Binding-site contacts:
Ligand atom CAA contacts residue VAL179 of chain 21.A at 3.2 Å (hydrophobic).
Ligand atom CAO contacts residue PHE135 of chain 21.A at 3.8 Å (hydrophobic).
Ligand atom CAZ contacts residue TRP203 of chain 21.A at 3.5 Å (hydrophobic).
Ligand atom OAD contacts residue ALA275 of chain 21.A at 3.2 Å.
Ligand atom OAE contacts residue ASP112 of chain 21.A at 3.6 Å.
Ligand atom NAC contacts residue ASP112 of chain 21.A at 2.5 Å (salt-bridge).
Ligand atom CAP contacts residue ILE111 of chain 21.A at 3.8 Å (hydrophobic).
Ligand atom CAJ contacts residue PHE155 of chain 21.A at 3.7 Å (hydrophobic).
Ligand atom OAD contacts residue LYS274 of chain 21.A at 3.0 Å (salt-bridge).
Ligand atom OAX contacts residue MET195 of chain 21.A at 3.6 Å.
Ligand atom CBC contacts residue ASN228 of chain 21.A at 3.8 Å.
Ligand atom CAS contacts residue TRP203 of chain 21.A at 3.8 Å (hydrophobic).
Ligand atom CAT contacts residue ASN228 of chain 21.A at 3.5 Å.
Ligand atom CAY contacts residue ASP112 of chain 21.A at 3.8 Å.
Ligand atom CAK contacts residue PHE135 of chain 21.A at 3.6 Å (hydrophobic).
Ligand atom CAY contacts residue THR114 of chain 21.A at 3.8 Å.
Ligand atom CAO contacts residue ILE111 of chain 21.A at 3.8 Å (hydrophobic).
Ligand atom NBG contacts residue TRP203 of chain 21.A at 3.3 Å.
Ligand atom CAG contacts residue TRP203 of chain 21.A at 3.7 Å (hydrophobic).
Ligand atom CAL contacts residue ILE111 of chain 21.A at 3.7 Å (hydrophobic).
Ligand atom CAL contacts residue PHE155 of chain 21.A at 3.6 Å (hydrophobic).
Ligand atom CAA contacts residue TYR153 of chain 21.A at 3.5 Å (hydrophobic).
Ligand atom CAA contacts residue SER178 of chain 21.A at 3.5 Å.
Ligand atom CAG contacts residue ASN228 of chain 21.A at 3.6 Å.
Ligand atom CAS contacts residue TYR201 of chain 21.A at 3.5 Å (hydrophobic).
Ligand atom CAG contacts residue GLN202 of chain 21.A at 3.3 Å.
Ligand atom CAH contacts residue ASN228 of chain 21.A at 3.4 Å.
Ligand atom CAH contacts residue TRP203 of chain 21.A at 3.5 Å (hydrophobic).
Ligand atom CBC contacts residue TRP203 of chain 21.A at 3.6 Å (hydrophobic).
Ligand atom NAC contacts residue THR114 of chain 21.A at 3.3 Å (h-bond).
Ligand atom CAI contacts residue PHE135 of chain 21.A at 3.7 Å (hydrophobic).
Ligand atom CAA contacts residue PRO177 of chain 21.A at 3.5 Å (hydrophobic).
Ligand atom NAU contacts residue PHE155 of chain 21.A at 3.7 Å.
Ligand atom OAX contacts residue ILE111 of chain 21.A at 3.5 Å.
Ligand atom CAT contacts residue TRP203 of chain 21.A at 3.6 Å (hydrophobic).
Ligand atom CAN contacts residue PHE155 of chain 21.A at 3.8 Å (hydrophobic).
Ligand atom OAE contacts residue ILE113 of chain 21.A at 3.3 Å (h-bond).
Ligand atom CAN contacts residue PRO177 of chain 21.A at 3.4 Å (hydrophobic).
Ligand atom CAH contacts residue GLN202 of chain 21.A at 3.2 Å.
Ligand atom CBB contacts residue ILE111 of chain 21.A at 3.6 Å (hydrophobic).

A protein and the small-molecule ligand that binds it are described below.
Small molecule (SMILES): CCO/N=C/c1ccc(OCC[C@@H](C)CCN2CCN(c3ccnc(C(N)=O)c3)C2=O)cc1

Sequence of chain 21.C:
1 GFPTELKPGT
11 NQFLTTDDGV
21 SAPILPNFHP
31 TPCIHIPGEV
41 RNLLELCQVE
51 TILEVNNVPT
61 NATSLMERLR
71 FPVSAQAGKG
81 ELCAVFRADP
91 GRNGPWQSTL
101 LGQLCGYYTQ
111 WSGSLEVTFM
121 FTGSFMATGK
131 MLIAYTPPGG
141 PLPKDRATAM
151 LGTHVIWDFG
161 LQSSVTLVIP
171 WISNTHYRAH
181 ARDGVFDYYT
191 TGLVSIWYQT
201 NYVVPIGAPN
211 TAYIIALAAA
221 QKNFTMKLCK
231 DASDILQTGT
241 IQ

Sequence of chain 22.C:
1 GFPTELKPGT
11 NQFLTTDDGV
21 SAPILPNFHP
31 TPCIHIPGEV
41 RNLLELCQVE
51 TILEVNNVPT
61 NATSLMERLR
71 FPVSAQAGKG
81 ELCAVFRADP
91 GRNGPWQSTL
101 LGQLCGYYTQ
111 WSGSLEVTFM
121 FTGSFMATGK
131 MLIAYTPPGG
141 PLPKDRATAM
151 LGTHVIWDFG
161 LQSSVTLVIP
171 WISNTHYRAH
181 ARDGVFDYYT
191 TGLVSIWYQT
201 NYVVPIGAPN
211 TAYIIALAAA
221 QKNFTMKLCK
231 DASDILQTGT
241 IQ

Sequence of chain 21.A:
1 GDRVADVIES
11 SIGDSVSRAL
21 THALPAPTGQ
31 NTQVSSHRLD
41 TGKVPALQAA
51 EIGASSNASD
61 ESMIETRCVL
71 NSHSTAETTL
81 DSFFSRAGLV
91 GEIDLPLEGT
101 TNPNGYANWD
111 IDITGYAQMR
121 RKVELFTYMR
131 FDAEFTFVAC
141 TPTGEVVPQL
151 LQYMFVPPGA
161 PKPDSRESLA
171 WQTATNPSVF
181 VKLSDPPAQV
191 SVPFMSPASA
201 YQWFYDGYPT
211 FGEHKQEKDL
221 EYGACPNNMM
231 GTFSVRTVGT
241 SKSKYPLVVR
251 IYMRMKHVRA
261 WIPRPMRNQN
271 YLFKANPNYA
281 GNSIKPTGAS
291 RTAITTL